This small molecule binds to this protein.
Small molecule (SMILES): C[C@@H]1O[C@@H](O)[C@@H](O)[C@H](O)[C@@H]1O

Binding-site contacts:
Ligand atom C4 contacts residue PHE278 of chain 8.A at 3.2 Å (hydrophobic).
Ligand atom C2 contacts residue NAG1 of chain 8.R at 4.1 Å.
Ligand atom O3 contacts residue PRO281 of chain 8.A at 4.0 Å.
Ligand atom O2 contacts residue NAG1 of chain 8.R at 3.0 Å.
Ligand atom O5 contacts residue LYS248 of chain 8.A at 4.0 Å.
Ligand atom C1 contacts residue NAG1 of chain 8.Q at 4.0 Å.
Ligand atom C6 contacts residue ASN245 of chain 8.A at 3.4 Å.
Ligand atom C6 contacts residue PHE278 of chain 8.A at 4.4 Å (hydrophobic).
Ligand atom C2 contacts residue NAG1 of chain 8.Q at 4.4 Å.
Ligand atom O4 contacts residue PHE278 of chain 8.A at 2.7 Å (h-bond).
Ligand atom O5 contacts residue NAG1 of chain 8.R at 4.1 Å.
Ligand atom O3 contacts residue VAL280 of chain 8.A at 3.5 Å (h-bond).
Ligand atom O3 contacts residue PHE278 of chain 8.A at 3.7 Å.
Ligand atom C5 contacts residue NAG1 of chain 8.Q at 4.3 Å.
Ligand atom C5 contacts residue PHE278 of chain 8.A at 4.4 Å (hydrophobic).
Ligand atom C1 contacts residue NAG1 of chain 8.R at 3.4 Å.
Ligand atom C4 contacts residue ASN245 of chain 8.A at 4.3 Å.
Ligand atom C6 contacts residue LEU249 of chain 8.A at 4.1 Å (hydrophobic).
Ligand atom C6 contacts residue LYS248 of chain 8.A at 3.9 Å.
Ligand atom C3 contacts residue PHE278 of chain 8.A at 4.1 Å (hydrophobic).
Ligand atom C3 contacts residue NAG1 of chain 8.Q at 4.3 Å.
Ligand atom O2 contacts residue NAG1 of chain 8.Q at 4.4 Å.
Ligand atom C5 contacts residue LYS248 of chain 8.A at 4.4 Å.
Ligand atom C5 contacts residue ASN245 of chain 8.A at 3.5 Å.

Sequence of chain 8.A:
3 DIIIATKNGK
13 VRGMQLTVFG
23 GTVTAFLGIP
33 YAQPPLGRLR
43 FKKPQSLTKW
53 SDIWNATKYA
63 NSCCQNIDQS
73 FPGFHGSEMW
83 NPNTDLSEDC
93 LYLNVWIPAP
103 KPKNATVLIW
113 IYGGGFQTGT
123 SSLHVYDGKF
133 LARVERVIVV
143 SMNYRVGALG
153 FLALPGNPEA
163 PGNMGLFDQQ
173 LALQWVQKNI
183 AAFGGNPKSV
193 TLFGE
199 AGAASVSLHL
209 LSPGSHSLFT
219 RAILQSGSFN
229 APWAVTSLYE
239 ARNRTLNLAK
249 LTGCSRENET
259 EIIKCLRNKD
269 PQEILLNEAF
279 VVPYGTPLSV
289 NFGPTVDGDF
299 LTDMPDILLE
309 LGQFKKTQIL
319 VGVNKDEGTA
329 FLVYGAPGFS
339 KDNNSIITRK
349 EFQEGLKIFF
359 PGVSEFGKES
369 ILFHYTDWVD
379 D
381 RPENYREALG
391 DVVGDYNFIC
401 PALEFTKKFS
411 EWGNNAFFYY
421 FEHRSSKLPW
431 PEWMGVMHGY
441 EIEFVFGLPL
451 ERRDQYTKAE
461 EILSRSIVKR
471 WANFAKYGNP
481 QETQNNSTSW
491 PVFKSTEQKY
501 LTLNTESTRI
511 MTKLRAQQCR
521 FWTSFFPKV